A small-molecule ligand and the protein it binds are described below.
Small molecule (SMILES): N#C[Fe](=C=O)C#N

Sequence of chain 1.D:
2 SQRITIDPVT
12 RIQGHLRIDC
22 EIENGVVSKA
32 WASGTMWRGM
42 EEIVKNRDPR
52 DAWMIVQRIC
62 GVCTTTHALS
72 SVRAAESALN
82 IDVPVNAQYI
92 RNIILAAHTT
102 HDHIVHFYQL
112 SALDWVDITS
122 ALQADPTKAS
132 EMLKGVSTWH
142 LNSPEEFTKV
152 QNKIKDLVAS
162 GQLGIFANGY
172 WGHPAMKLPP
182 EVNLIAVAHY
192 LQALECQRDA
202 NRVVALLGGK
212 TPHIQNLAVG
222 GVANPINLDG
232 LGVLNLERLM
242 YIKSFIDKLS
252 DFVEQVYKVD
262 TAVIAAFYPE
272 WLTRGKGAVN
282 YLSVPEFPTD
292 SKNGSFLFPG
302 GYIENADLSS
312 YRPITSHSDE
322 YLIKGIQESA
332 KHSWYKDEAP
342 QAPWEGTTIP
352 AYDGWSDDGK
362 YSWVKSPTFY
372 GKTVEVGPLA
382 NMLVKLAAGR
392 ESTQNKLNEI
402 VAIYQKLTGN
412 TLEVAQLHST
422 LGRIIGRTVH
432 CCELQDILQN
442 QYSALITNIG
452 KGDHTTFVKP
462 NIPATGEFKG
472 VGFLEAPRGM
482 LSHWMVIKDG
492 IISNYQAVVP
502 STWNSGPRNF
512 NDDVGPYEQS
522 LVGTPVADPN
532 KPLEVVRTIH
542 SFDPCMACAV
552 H

Binding-site contacts:
Ligand atom O3 contacts residue ALA477 of chain 1.D at 3.7 Å.
Ligand atom C1 contacts residue CYS549 of chain 1.D at 3.0 Å (hydrophobic).
Ligand atom O3 contacts residue CYS549 of chain 1.D at 4.0 Å.
Ligand atom N2 contacts residue PRO478 of chain 1.D at 3.3 Å.
Ligand atom C1 contacts residue PRO501 of chain 1.D at 3.7 Å (hydrophobic).
Ligand atom N1 contacts residue CYS549 of chain 1.D at 3.4 Å.
Ligand atom N1 contacts residue VAL500 of chain 1.D at 3.9 Å.
Ligand atom FE contacts residue CYS549 of chain 1.D at 2.3 Å.
Ligand atom N2 contacts residue CYS64 of chain 1.D at 3.5 Å.
Ligand atom C1 contacts residue ARG479 of chain 1.D at 3.6 Å.
Ligand atom C1 contacts residue VAL500 of chain 1.D at 3.8 Å (hydrophobic).
Ligand atom O3 contacts residue CYS64 of chain 1.D at 4.0 Å.
Ligand atom O3 contacts residue HIS68 of chain 1.D at 3.6 Å (h-bond).
Ligand atom O3 contacts residue PRO501 of chain 1.D at 3.4 Å.
Ligand atom FE contacts residue NI1 of chain 1.O at 2.6 Å.
Ligand atom C3 contacts residue PRO501 of chain 1.D at 3.8 Å (hydrophobic).
Ligand atom C3 contacts residue THR67 of chain 1.D at 3.8 Å.
Ligand atom O3 contacts residue THR67 of chain 1.D at 3.7 Å.
Ligand atom C3 contacts residue VAL500 of chain 1.D at 3.5 Å (hydrophobic).
Ligand atom O3 contacts residue LEU482 of chain 1.D at 3.5 Å.
Ligand atom C2 contacts residue CYS549 of chain 1.D at 4.1 Å (hydrophobic).
Ligand atom N2 contacts residue ARG479 of chain 1.D at 3.0 Å (salt-bridge).
Ligand atom C2 contacts residue ARG479 of chain 1.D at 3.5 Å.
Ligand atom FE contacts residue CYS64 of chain 1.D at 2.2 Å.
Ligand atom O3 contacts residue VAL500 of chain 1.D at 3.5 Å.
Ligand atom C1 contacts residue NI1 of chain 1.O at 3.7 Å.
Ligand atom C1 contacts residue SER502 of chain 1.D at 3.8 Å.
Ligand atom N1 contacts residue SER502 of chain 1.D at 2.8 Å (h-bond).
Ligand atom C1 contacts residue CYS64 of chain 1.D at 4.1 Å (hydrophobic).
Ligand atom N1 contacts residue PRO501 of chain 1.D at 3.5 Å.
Ligand atom N1 contacts residue ARG479 of chain 1.D at 3.6 Å.
Ligand atom C3 contacts residue HIS68 of chain 1.D at 3.5 Å.
Ligand atom C3 contacts residue CYS64 of chain 1.D at 3.1 Å (hydrophobic).
Ligand atom C2 contacts residue NI1 of chain 1.O at 3.8 Å.
Ligand atom N1 contacts residue CYS546 of chain 1.D at 3.8 Å.
Ligand atom C2 contacts residue CYS64 of chain 1.D at 3.0 Å (hydrophobic).
Ligand atom C3 contacts residue CYS549 of chain 1.D at 3.1 Å (hydrophobic).
Ligand atom C1 contacts residue CYS546 of chain 1.D at 3.8 Å (hydrophobic).
Ligand atom C2 contacts residue ALA477 of chain 1.D at 4.0 Å (hydrophobic).
Ligand atom N2 contacts residue ALA477 of chain 1.D at 3.6 Å.